Sequence of chain 1.E:
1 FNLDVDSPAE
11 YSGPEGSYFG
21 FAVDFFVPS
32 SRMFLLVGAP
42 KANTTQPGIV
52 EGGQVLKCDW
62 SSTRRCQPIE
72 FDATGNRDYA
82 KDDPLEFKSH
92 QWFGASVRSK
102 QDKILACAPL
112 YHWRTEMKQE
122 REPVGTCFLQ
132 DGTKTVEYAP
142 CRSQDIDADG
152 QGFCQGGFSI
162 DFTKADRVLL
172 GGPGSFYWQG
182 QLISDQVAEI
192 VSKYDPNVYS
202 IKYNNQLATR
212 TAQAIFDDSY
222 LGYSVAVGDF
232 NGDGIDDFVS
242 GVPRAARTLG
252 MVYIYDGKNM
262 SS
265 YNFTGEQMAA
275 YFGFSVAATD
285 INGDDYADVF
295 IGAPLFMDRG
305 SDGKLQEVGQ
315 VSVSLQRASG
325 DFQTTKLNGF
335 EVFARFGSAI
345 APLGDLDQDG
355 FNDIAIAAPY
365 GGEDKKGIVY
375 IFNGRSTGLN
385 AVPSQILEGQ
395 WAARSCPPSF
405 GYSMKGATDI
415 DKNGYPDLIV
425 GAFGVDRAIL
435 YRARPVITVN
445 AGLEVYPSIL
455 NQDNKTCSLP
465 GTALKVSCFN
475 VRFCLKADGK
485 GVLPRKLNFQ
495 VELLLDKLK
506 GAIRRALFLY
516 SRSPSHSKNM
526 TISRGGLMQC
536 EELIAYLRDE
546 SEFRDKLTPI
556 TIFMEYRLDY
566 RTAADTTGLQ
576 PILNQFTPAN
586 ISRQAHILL

Binding-site contacts:
Ligand atom N2 contacts residue ASN458 of chain 1.E at 2.7 Å (h-bond).
Ligand atom C5 contacts residue THR460 of chain 1.E at 3.3 Å.
Ligand atom C8 contacts residue ASN458 of chain 1.E at 3.0 Å.
Ligand atom C2 contacts residue TYR450 of chain 1.E at 4.3 Å (hydrophobic).
Ligand atom C8 contacts residue ASN474 of chain 1.E at 3.2 Å.
Ligand atom C6 contacts residue CYS472 of chain 1.E at 3.8 Å (hydrophobic).
Ligand atom O7 contacts residue ILE453 of chain 1.E at 4.2 Å.
Ligand atom C8 contacts residue CYS461 of chain 1.E at 4.0 Å (hydrophobic).
Ligand atom C3 contacts residue ASN458 of chain 1.E at 3.6 Å.
Ligand atom O7 contacts residue ASN455 of chain 1.E at 4.2 Å.
Ligand atom C2 contacts residue ASN474 of chain 1.E at 4.1 Å.
Ligand atom C2 contacts residue ASN458 of chain 1.E at 2.2 Å.
Ligand atom O3 contacts residue PRO451 of chain 1.E at 4.0 Å.
Ligand atom O5 contacts residue THR460 of chain 1.E at 3.1 Å (h-bond).
Ligand atom O5 contacts residue CYS472 of chain 1.E at 4.2 Å.
Ligand atom C5 contacts residue ASN458 of chain 1.E at 3.5 Å.
Ligand atom O5 contacts residue ASN458 of chain 1.E at 2.3 Å (h-bond).
Ligand atom O3 contacts residue ASN474 of chain 1.E at 3.3 Å (h-bond).
Ligand atom N2 contacts residue ASN474 of chain 1.E at 3.1 Å (h-bond).
Ligand atom C4 contacts residue ASN458 of chain 1.E at 4.0 Å.
Ligand atom C1 contacts residue THR460 of chain 1.E at 3.6 Å.
Ligand atom C8 contacts residue CYS472 of chain 1.E at 4.0 Å (hydrophobic).
Ligand atom O7 contacts residue ASN458 of chain 1.E at 3.6 Å.
Ligand atom C8 contacts residue ASN455 of chain 1.E at 3.7 Å.
Ligand atom C1 contacts residue TYR450 of chain 1.E at 4.2 Å (hydrophobic).
Ligand atom C7 contacts residue ASN458 of chain 1.E at 2.8 Å.
Ligand atom C3 contacts residue TYR450 of chain 1.E at 4.2 Å (hydrophobic).
Ligand atom O4 contacts residue TYR450 of chain 1.E at 4.2 Å.
Ligand atom C1 contacts residue ASN458 of chain 1.E at 1.3 Å.
Ligand atom C6 contacts residue TYR450 of chain 1.E at 3.5 Å (hydrophobic).
Ligand atom C6 contacts residue THR460 of chain 1.E at 3.2 Å.
Ligand atom O6 contacts residue TYR450 of chain 1.E at 3.3 Å.
Ligand atom C8 contacts residue PHE473 of chain 1.E at 4.2 Å (hydrophobic).
Ligand atom O6 contacts residue PHE473 of chain 1.E at 4.0 Å.
Ligand atom C3 contacts residue ASN474 of chain 1.E at 4.0 Å.
Ligand atom C7 contacts residue ASN474 of chain 1.E at 3.5 Å.
Ligand atom C7 contacts residue ASN455 of chain 1.E at 4.4 Å.
Ligand atom O6 contacts residue THR460 of chain 1.E at 4.1 Å.
Ligand atom O3 contacts residue TYR450 of chain 1.E at 3.8 Å.
Ligand atom O6 contacts residue CYS472 of chain 1.E at 2.7 Å (h-bond).

The protein below binds the small molecule below.
Small molecule (SMILES): CC(=O)N[C@H]1[C@H](O[C@H]2[C@H](O)[C@@H](NC(C)=O)CO[C@@H]2CO)O[C@H](CO)[C@@H](O[C@H]2O[C@H](CO)[C@@H](O)[C@H](O[C@@H]3O[C@H](CO)[C@@H](O)[C@H](O)[C@@H]3O)[C@@H]2O)[C@@H]1O